Sequence of chain 1.A:
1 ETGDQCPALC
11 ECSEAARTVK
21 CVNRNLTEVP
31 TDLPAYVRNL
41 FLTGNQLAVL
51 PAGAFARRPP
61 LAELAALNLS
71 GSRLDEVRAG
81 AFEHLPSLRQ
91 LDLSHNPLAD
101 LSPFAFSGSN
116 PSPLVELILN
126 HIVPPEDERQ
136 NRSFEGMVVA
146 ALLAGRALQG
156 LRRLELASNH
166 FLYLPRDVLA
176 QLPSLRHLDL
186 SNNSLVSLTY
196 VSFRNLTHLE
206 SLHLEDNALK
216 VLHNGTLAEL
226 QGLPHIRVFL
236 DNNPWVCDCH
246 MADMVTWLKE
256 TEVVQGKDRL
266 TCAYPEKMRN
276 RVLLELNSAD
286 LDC

The protein below binds the small molecule below.
Small molecule (SMILES): CC(=O)N[C@@H]1[C@@H](O)[C@H](O)[C@@H](CO)O[C@H]1O

Binding-site contacts:
Ligand atom C7 contacts residue ASN23 of chain 1.A at 4.2 Å.
Ligand atom O5 contacts residue ASN25 of chain 1.A at 2.3 Å (h-bond).
Ligand atom C3 contacts residue ASN25 of chain 1.A at 3.7 Å.
Ligand atom C8 contacts residue ASN23 of chain 1.A at 3.2 Å.
Ligand atom C5 contacts residue ASN25 of chain 1.A at 3.6 Å.
Ligand atom C4 contacts residue ASN25 of chain 1.A at 4.1 Å.
Ligand atom C1 contacts residue ASN25 of chain 1.A at 1.4 Å.
Ligand atom N2 contacts residue ASN25 of chain 1.A at 2.9 Å (h-bond).
Ligand atom O7 contacts residue ASN25 of chain 1.A at 4.2 Å.
Ligand atom C8 contacts residue ARG24 of chain 1.A at 3.5 Å.
Ligand atom C2 contacts residue ASN25 of chain 1.A at 2.4 Å.
Ligand atom N2 contacts residue ASN23 of chain 1.A at 4.1 Å.
Ligand atom C7 contacts residue ASN25 of chain 1.A at 3.8 Å.
Ligand atom O6 contacts residue ASN25 of chain 1.A at 4.3 Å.